Binding-site contacts:
Ligand atom C7 contacts residue ASN179 of chain 1.B at 4.2 Å.
Ligand atom C8 contacts residue PRO177 of chain 1.B at 4.1 Å (hydrophobic).
Ligand atom C2 contacts residue PRO177 of chain 1.B at 4.2 Å (hydrophobic).
Ligand atom O5 contacts residue ASN179 of chain 1.B at 2.3 Å (h-bond).
Ligand atom C7 contacts residue PRO177 of chain 1.B at 3.5 Å (hydrophobic).
Ligand atom C1 contacts residue ASN179 of chain 1.B at 1.4 Å.
Ligand atom C3 contacts residue ASN179 of chain 1.B at 3.9 Å.
Ligand atom N2 contacts residue ASN179 of chain 1.B at 3.1 Å (h-bond).
Ligand atom O3 contacts residue ASN229 of chain 1.B at 3.7 Å.
Ligand atom C2 contacts residue ASN179 of chain 1.B at 2.6 Å.
Ligand atom N2 contacts residue PRO177 of chain 1.B at 3.9 Å.
Ligand atom C4 contacts residue ASN179 of chain 1.B at 4.3 Å.
Ligand atom C5 contacts residue ASN179 of chain 1.B at 3.6 Å.
Ligand atom O7 contacts residue PRO177 of chain 1.B at 3.2 Å.
Ligand atom O7 contacts residue ASN229 of chain 1.B at 3.9 Å.

Sequence of chain 1.B:
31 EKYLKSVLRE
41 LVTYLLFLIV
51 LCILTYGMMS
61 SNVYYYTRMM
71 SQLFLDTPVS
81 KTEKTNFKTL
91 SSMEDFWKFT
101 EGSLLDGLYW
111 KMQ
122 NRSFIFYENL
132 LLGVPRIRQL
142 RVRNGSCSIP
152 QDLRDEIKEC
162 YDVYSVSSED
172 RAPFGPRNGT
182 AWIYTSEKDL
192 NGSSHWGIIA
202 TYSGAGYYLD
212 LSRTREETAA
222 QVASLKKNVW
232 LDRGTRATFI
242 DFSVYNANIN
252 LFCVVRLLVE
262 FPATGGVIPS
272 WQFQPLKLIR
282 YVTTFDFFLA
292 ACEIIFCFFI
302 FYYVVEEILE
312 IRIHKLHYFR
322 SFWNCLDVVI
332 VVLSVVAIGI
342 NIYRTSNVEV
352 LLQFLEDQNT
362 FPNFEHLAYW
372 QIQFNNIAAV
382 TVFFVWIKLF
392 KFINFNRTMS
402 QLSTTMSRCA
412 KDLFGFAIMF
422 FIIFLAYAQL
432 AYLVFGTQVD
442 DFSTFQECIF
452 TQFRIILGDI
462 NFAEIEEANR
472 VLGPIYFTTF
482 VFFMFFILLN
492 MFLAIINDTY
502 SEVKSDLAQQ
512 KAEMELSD

A protein and the small-molecule ligand that binds it are described below.
Small molecule (SMILES): CC(=O)N[C@@H]1[C@@H](O)[C@H](O)[C@@H](CO)O[C@H]1O